Sequence of chain 1.G:
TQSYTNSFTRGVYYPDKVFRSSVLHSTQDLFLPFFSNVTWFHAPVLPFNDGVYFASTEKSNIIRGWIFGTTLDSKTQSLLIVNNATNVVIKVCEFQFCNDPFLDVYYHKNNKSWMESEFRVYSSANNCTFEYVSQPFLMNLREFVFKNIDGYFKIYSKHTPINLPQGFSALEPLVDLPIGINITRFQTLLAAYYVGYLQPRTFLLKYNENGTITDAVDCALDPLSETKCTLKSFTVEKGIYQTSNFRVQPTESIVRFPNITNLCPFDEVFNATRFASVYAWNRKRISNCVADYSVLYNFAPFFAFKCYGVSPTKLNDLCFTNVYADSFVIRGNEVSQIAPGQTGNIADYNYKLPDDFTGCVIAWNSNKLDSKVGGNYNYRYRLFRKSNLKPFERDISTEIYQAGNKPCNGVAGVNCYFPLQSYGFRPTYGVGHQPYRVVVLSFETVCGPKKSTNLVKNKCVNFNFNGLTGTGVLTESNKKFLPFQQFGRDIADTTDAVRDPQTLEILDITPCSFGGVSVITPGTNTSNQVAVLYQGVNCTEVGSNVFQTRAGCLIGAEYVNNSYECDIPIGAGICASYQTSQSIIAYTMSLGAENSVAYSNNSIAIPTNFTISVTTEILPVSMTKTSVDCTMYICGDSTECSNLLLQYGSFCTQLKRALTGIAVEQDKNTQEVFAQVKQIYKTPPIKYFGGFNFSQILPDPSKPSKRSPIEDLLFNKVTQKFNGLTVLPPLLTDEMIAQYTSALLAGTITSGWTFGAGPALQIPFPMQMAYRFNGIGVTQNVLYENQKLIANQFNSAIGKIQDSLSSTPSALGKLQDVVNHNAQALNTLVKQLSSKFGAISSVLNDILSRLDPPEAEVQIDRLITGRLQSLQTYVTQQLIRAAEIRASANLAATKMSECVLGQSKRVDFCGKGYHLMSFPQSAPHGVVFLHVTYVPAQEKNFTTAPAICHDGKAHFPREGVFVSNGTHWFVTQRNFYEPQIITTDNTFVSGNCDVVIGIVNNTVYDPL

Binding-site contacts:
Ligand atom O5 contacts residue ASN96 of chain 1.G at 2.4 Å (h-bond).
Ligand atom C3 contacts residue ASN96 of chain 1.G at 3.8 Å.
Ligand atom N2 contacts residue ASN96 of chain 1.G at 2.9 Å (h-bond).
Ligand atom C5 contacts residue ASN96 of chain 1.G at 3.7 Å.
Ligand atom C8 contacts residue ASN99 of chain 1.G at 3.4 Å.
Ligand atom C2 contacts residue ASN96 of chain 1.G at 2.5 Å.
Ligand atom C1 contacts residue VAL101 of chain 1.G at 4.3 Å (hydrophobic).
Ligand atom O7 contacts residue ASN96 of chain 1.G at 4.5 Å.
Ligand atom C7 contacts residue ASN96 of chain 1.G at 3.9 Å.
Ligand atom C4 contacts residue ASN96 of chain 1.G at 4.2 Å.
Ligand atom C1 contacts residue ASN96 of chain 1.G at 1.4 Å.

The protein below binds the small molecule below.
Small molecule (SMILES): CC(=O)N[C@@H]1[C@@H](O)[C@H](O)[C@@H](CO)O[C@H]1O